Sequence of chain 1.D:
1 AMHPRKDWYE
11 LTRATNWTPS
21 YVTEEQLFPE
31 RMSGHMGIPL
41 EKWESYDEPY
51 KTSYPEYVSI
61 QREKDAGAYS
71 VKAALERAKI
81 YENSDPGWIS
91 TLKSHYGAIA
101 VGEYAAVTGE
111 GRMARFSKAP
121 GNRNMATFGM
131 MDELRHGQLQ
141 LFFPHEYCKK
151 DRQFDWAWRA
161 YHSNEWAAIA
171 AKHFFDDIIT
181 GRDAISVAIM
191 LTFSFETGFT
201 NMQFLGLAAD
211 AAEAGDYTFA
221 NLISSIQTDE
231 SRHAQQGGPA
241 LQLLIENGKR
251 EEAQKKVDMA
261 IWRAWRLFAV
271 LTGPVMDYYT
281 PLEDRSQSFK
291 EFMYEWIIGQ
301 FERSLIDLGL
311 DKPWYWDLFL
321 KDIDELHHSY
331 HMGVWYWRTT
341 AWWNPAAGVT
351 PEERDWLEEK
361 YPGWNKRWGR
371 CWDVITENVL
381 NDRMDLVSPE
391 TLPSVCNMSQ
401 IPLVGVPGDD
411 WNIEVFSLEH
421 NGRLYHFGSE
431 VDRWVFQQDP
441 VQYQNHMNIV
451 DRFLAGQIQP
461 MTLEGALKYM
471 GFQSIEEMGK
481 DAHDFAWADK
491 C

Binding-site contacts:
Ligand atom O1 contacts residue GLU103 of chain 1.D at 3.5 Å (salt-bridge).
Ligand atom C4 contacts residue GLY102 of chain 1.D at 4.3 Å.
Ligand atom C6 contacts residue ALA106 of chain 1.D at 3.6 Å (hydrophobic).
Ligand atom O1 contacts residue FE1 of chain 1.T at 2.5 Å.
Ligand atom O1 contacts residue GLU196 of chain 1.D at 2.9 Å (salt-bridge).
Ligand atom BR4 contacts residue GLU103 of chain 1.D at 3.9 Å.
Ligand atom C5 contacts residue GLU103 of chain 1.D at 4.1 Å.
Ligand atom C5 contacts residue ALA106 of chain 1.D at 3.7 Å (hydrophobic).
Ligand atom BR4 contacts residue ILE99 of chain 1.D at 4.2 Å.
Ligand atom O1 contacts residue GLU230 of chain 1.D at 3.1 Å (salt-bridge).
Ligand atom C6 contacts residue GLU196 of chain 1.D at 3.5 Å.
Ligand atom C1 contacts residue FE1 of chain 1.T at 3.1 Å.
Ligand atom BR4 contacts residue GLY102 of chain 1.D at 3.6 Å.
Ligand atom C5 contacts residue PHE195 of chain 1.D at 4.5 Å (hydrophobic).
Ligand atom O1 contacts residue GLU133 of chain 1.D at 3.0 Å (salt-bridge).
Ligand atom O1 contacts residue FE1 of chain 1.S at 2.0 Å.
Ligand atom C3 contacts residue PHE195 of chain 1.D at 4.0 Å (hydrophobic).
Ligand atom BR4 contacts residue PHE195 of chain 1.D at 4.4 Å.
Ligand atom C1 contacts residue GLU103 of chain 1.D at 3.3 Å.
Ligand atom C1 contacts residue GLU230 of chain 1.D at 4.3 Å.
Ligand atom C6 contacts residue FE1 of chain 1.S at 3.7 Å.
Ligand atom C6 contacts residue LEU191 of chain 1.D at 4.5 Å (hydrophobic).
Ligand atom C1 contacts residue GLU196 of chain 1.D at 3.6 Å.
Ligand atom O1 contacts residue HIS233 of chain 1.D at 4.1 Å.
Ligand atom C2 contacts residue FE1 of chain 1.T at 3.7 Å.
Ligand atom C2 contacts residue FE1 of chain 1.S at 4.4 Å.
Ligand atom C3 contacts residue ILE99 of chain 1.D at 4.4 Å (hydrophobic).
Ligand atom C1 contacts residue GLU133 of chain 1.D at 3.6 Å.
Ligand atom C6 contacts residue GLU103 of chain 1.D at 3.8 Å.
Ligand atom C5 contacts residue ILE179 of chain 1.D at 4.1 Å (hydrophobic).
Ligand atom BR4 contacts residue PHE175 of chain 1.D at 3.2 Å.
Ligand atom C4 contacts residue PHE195 of chain 1.D at 4.0 Å (hydrophobic).
Ligand atom C6 contacts residue FE1 of chain 1.T at 3.9 Å.
Ligand atom C3 contacts residue GLU103 of chain 1.D at 3.8 Å.
Ligand atom C1 contacts residue FE1 of chain 1.S at 3.2 Å.
Ligand atom C2 contacts residue PHE195 of chain 1.D at 4.5 Å (hydrophobic).
Ligand atom C6 contacts residue GLU133 of chain 1.D at 3.4 Å.
Ligand atom C5 contacts residue GLY102 of chain 1.D at 4.0 Å.
Ligand atom C4 contacts residue GLU103 of chain 1.D at 4.2 Å.
Ligand atom C2 contacts residue GLU103 of chain 1.D at 3.4 Å.

The protein below binds the small molecule below.
Small molecule (SMILES): Oc1ccc(Br)cc1